The protein below binds the small molecule below.
Small molecule (SMILES): O[C@H]1[C@H](O)[C@@H](O)CN2CC[C@H](O)[C@H]12

Binding-site contacts:
Ligand atom C6 contacts residue PHE436 of chain 1.B at 3.8 Å (hydrophobic).
Ligand atom C4 contacts residue TRP420 of chain 1.B at 4.0 Å (hydrophobic).
Ligand atom C3 contacts residue HIS143 of chain 1.B at 3.6 Å.
Ligand atom C2 contacts residue ASN187 of chain 1.B at 3.8 Å.
Ligand atom C7 contacts residue PHE436 of chain 1.B at 3.9 Å (hydrophobic).
Ligand atom O4 contacts residue GLU427 of chain 1.B at 2.7 Å (salt-bridge).
Ligand atom C6 contacts residue GLU427 of chain 1.B at 3.4 Å.
Ligand atom O3 contacts residue TRP428 of chain 1.B at 2.9 Å (h-bond).
Ligand atom O2 contacts residue ASN187 of chain 1.B at 2.8 Å (h-bond).
Ligand atom O2 contacts residue GLU188 of chain 1.B at 3.7 Å.
Ligand atom C5 contacts residue GLU373 of chain 1.B at 3.5 Å.
Ligand atom C1 contacts residue GLU188 of chain 1.B at 3.1 Å.
Ligand atom C2 contacts residue GLU373 of chain 1.B at 3.6 Å.
Ligand atom N contacts residue TYR317 of chain 1.B at 3.9 Å.
Ligand atom O2 contacts residue HIS143 of chain 1.B at 3.2 Å (h-bond).
Ligand atom O6 contacts residue TRP346 of chain 1.B at 3.9 Å.
Ligand atom C5 contacts residue TRP420 of chain 1.B at 3.7 Å (hydrophobic).
Ligand atom C3 contacts residue GLU373 of chain 1.B at 3.9 Å.
Ligand atom O3 contacts residue GLN42 of chain 1.B at 2.4 Å (h-bond).
Ligand atom C8 contacts residue GLU373 of chain 1.B at 3.3 Å.
Ligand atom O2 contacts residue GLU373 of chain 1.B at 2.6 Å (salt-bridge).
Ligand atom C1 contacts residue GLU373 of chain 1.B at 3.4 Å.
Ligand atom C8 contacts residue TYR317 of chain 1.B at 3.1 Å (hydrophobic).
Ligand atom O4 contacts residue TRP428 of chain 1.B at 3.4 Å (h-bond).
Ligand atom O3 contacts residue TRP420 of chain 1.B at 3.5 Å.
Ligand atom O4 contacts residue GLN42 of chain 1.B at 3.0 Å (h-bond).
Ligand atom O3 contacts residue HIS143 of chain 1.B at 2.9 Å (h-bond).
Ligand atom C2 contacts residue TRP144 of chain 1.B at 3.7 Å (hydrophobic).
Ligand atom C3 contacts residue TRP428 of chain 1.B at 3.7 Å (hydrophobic).
Ligand atom C2 contacts residue GLU188 of chain 1.B at 3.7 Å.
Ligand atom C4 contacts residue TRP428 of chain 1.B at 3.6 Å (hydrophobic).
Ligand atom C7 contacts residue TRP346 of chain 1.B at 3.7 Å (hydrophobic).
Ligand atom C3 contacts residue TRP420 of chain 1.B at 3.7 Å (hydrophobic).
Ligand atom N contacts residue GLU373 of chain 1.B at 3.0 Å (salt-bridge).
Ligand atom C7 contacts residue TYR317 of chain 1.B at 3.3 Å (hydrophobic).
Ligand atom C2 contacts residue HIS143 of chain 1.B at 3.7 Å.
Ligand atom C3 contacts residue GLN42 of chain 1.B at 3.7 Å.
Ligand atom C4 contacts residue GLU427 of chain 1.B at 3.6 Å.
Ligand atom O4 contacts residue TRP420 of chain 1.B at 3.3 Å.
Ligand atom O6 contacts residue GLU427 of chain 1.B at 2.5 Å (salt-bridge).

Sequence of chain 1.B:
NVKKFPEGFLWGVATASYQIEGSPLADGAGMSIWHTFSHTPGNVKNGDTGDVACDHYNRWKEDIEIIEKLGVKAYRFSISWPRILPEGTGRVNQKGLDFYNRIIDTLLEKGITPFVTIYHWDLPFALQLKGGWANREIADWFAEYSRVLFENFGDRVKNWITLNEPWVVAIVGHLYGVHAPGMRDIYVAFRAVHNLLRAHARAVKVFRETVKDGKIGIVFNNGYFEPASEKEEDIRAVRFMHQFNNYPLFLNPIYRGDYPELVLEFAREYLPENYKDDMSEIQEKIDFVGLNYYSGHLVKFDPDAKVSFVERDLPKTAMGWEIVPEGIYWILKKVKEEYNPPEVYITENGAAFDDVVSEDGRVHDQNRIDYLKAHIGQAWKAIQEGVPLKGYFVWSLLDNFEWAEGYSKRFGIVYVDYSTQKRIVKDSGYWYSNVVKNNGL